Binding-site contacts:
Ligand atom O24 contacts residue LYS350 of chain 1.B at 3.3 Å.
Ligand atom C25 contacts residue ASN348 of chain 1.B at 3.6 Å.
Ligand atom C12 contacts residue LEU240 of chain 1.B at 3.5 Å (hydrophobic).
Ligand atom C9 contacts residue CYS239 of chain 1.B at 3.5 Å (hydrophobic).
Ligand atom C23 contacts residue THR179 of chain 1.A at 3.7 Å.
Ligand atom O26 contacts residue THR179 of chain 1.A at 2.9 Å (h-bond).
Ligand atom C5 contacts residue ALA248 of chain 1.B at 3.4 Å (hydrophobic).
Ligand atom C21 contacts residue ASN256 of chain 1.B at 3.7 Å.
Ligand atom C13 contacts residue ALA248 of chain 1.B at 3.5 Å (hydrophobic).
Ligand atom C25 contacts residue LYS350 of chain 1.B at 3.8 Å.
Ligand atom C5 contacts residue LEU253 of chain 1.B at 3.6 Å (hydrophobic).
Ligand atom C22 contacts residue ASN256 of chain 1.B at 3.4 Å.
Ligand atom C22 contacts residue LYS350 of chain 1.B at 3.4 Å.
Ligand atom C17 contacts residue THR179 of chain 1.A at 3.7 Å.
Ligand atom C25 contacts residue MET257 of chain 1.B at 3.7 Å (hydrophobic).
Ligand atom O14 contacts residue LEU253 of chain 1.B at 3.4 Å (h-bond).
Ligand atom O14 contacts residue ALA248 of chain 1.B at 3.2 Å.
Ligand atom O26 contacts residue LYS350 of chain 1.B at 3.2 Å.
Ligand atom O18 contacts residue THR179 of chain 1.A at 3.0 Å (h-bond).
Ligand atom C17 contacts residue ASN256 of chain 1.B at 3.5 Å.
Ligand atom C9 contacts residue VAL236 of chain 1.B at 3.1 Å (hydrophobic).
Ligand atom O7 contacts residue VAL236 of chain 1.B at 3.8 Å.
Ligand atom C9 contacts residue ILE316 of chain 1.B at 3.5 Å (hydrophobic).
Ligand atom C4 contacts residue ALA248 of chain 1.B at 3.4 Å (hydrophobic).
Ligand atom O24 contacts residue VAL181 of chain 1.A at 3.6 Å.
Ligand atom O7 contacts residue ILE316 of chain 1.B at 3.4 Å.
Ligand atom C23 contacts residue LYS350 of chain 1.B at 3.5 Å.
Ligand atom O14 contacts residue LYS252 of chain 1.B at 3.4 Å.
Ligand atom O26 contacts residue VAL181 of chain 1.A at 3.6 Å.
Ligand atom O8 contacts residue ILE316 of chain 1.B at 3.5 Å.
Ligand atom C27 contacts residue LYS252 of chain 1.B at 3.7 Å.
Ligand atom C23 contacts residue ASN256 of chain 1.B at 3.4 Å.
Ligand atom C25 contacts residue VAL313 of chain 1.B at 3.3 Å (hydrophobic).
Ligand atom O18 contacts residue ASN256 of chain 1.B at 3.4 Å (h-bond).
Ligand atom O14 contacts residue ASP249 of chain 1.B at 3.4 Å (salt-bridge).
Ligand atom O26 contacts residue ASN256 of chain 1.B at 3.4 Å (h-bond).
Ligand atom C6 contacts residue LEU253 of chain 1.B at 3.6 Å (hydrophobic).
Ligand atom O26 contacts residue ALA180 of chain 1.A at 3.5 Å.
Ligand atom O11 contacts residue LEU253 of chain 1.B at 3.7 Å.
Ligand atom C12 contacts residue LEU253 of chain 1.B at 3.6 Å (hydrophobic).

Sequence of chain 1.B:
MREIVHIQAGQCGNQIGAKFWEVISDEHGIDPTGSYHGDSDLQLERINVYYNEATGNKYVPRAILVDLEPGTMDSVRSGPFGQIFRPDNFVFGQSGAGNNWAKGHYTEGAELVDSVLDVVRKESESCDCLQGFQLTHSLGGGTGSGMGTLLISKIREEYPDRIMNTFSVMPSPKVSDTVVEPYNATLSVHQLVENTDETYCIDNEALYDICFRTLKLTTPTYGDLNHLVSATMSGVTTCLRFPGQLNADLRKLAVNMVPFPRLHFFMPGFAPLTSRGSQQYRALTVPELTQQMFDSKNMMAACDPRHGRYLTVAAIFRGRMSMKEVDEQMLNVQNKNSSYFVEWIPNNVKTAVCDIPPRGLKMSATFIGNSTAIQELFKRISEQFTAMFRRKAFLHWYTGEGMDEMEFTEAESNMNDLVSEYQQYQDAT

Sequence of chain 1.A:
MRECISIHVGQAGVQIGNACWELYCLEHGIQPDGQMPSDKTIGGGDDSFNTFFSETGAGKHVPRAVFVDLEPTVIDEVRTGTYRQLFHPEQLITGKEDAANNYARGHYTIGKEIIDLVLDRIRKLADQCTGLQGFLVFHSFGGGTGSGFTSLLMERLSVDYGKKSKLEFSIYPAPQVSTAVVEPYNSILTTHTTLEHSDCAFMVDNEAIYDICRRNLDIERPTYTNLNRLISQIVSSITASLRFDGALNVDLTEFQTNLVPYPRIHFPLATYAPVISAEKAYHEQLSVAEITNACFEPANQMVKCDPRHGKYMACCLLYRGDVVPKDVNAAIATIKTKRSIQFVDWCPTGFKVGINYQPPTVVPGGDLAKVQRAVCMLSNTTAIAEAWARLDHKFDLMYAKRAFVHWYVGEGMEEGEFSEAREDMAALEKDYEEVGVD

This protein binds this small molecule.
Small molecule (SMILES): COc1cc(C(=O)c2c(C)oc3c(O)c(OC)ccc23)cc(OC)c1OC